Binding-site contacts:
Ligand atom C4 contacts residue ASP47 of chain 1.B at 3.5 Å.
Ligand atom C15 contacts residue THR177 of chain 1.B at 3.7 Å.
Ligand atom O1 contacts residue ALA48 of chain 1.B at 3.2 Å.
Ligand atom C14 contacts residue THR177 of chain 1.B at 3.9 Å.
Ligand atom O4 contacts residue ASN44 of chain 1.B at 3.4 Å.
Ligand atom O3 contacts residue GLY90 of chain 1.B at 3.7 Å.
Ligand atom O3 contacts residue THR177 of chain 1.B at 2.7 Å (h-bond).
Ligand atom C14 contacts residue ASP86 of chain 1.B at 3.5 Å.
Ligand atom C10 contacts residue MET91 of chain 1.B at 3.8 Å (hydrophobic).
Ligand atom C5 contacts residue ALA48 of chain 1.B at 3.7 Å (hydrophobic).
Ligand atom C18 contacts residue MET91 of chain 1.B at 3.8 Å (hydrophobic).
Ligand atom O2 contacts residue ASN44 of chain 1.B at 3.8 Å.
Ligand atom C15 contacts residue ASP86 of chain 1.B at 3.5 Å.
Ligand atom O1 contacts residue THR177 of chain 1.B at 3.6 Å.
Ligand atom C9 contacts residue MET91 of chain 1.B at 3.7 Å (hydrophobic).
Ligand atom O3 contacts residue MET91 of chain 1.B at 3.1 Å.
Ligand atom O1 contacts residue SER45 of chain 1.B at 3.7 Å.
Ligand atom CL1 contacts residue PHE131 of chain 1.B at 3.4 Å.
Ligand atom C8 contacts residue ASN44 of chain 1.B at 3.5 Å.
Ligand atom N1 contacts residue ALA48 of chain 1.B at 3.4 Å.
Ligand atom C14 contacts residue ASN44 of chain 1.B at 3.8 Å.
Ligand atom C11 contacts residue MET91 of chain 1.B at 3.5 Å (hydrophobic).
Ligand atom C7 contacts residue ALA48 of chain 1.B at 3.5 Å (hydrophobic).
Ligand atom C2 contacts residue LYS51 of chain 1.B at 3.6 Å.
Ligand atom O2 contacts residue VAL179 of chain 1.B at 3.5 Å.
Ligand atom C9 contacts residue THR177 of chain 1.B at 3.6 Å.
Ligand atom CL1 contacts residue ASN44 of chain 1.B at 3.7 Å.
Ligand atom C18 contacts residue LEU100 of chain 1.B at 3.9 Å (hydrophobic).
Ligand atom O2 contacts residue LEU41 of chain 1.B at 3.8 Å.
Ligand atom C8 contacts residue ALA48 of chain 1.B at 3.5 Å (hydrophobic).
Ligand atom C14 contacts residue SER45 of chain 1.B at 3.7 Å.
Ligand atom C3 contacts residue ILE89 of chain 1.B at 3.7 Å (hydrophobic).
Ligand atom C10 contacts residue THR177 of chain 1.B at 3.8 Å.
Ligand atom C9 contacts residue ALA48 of chain 1.B at 3.9 Å (hydrophobic).
Ligand atom C13 contacts residue ASN44 of chain 1.B at 3.6 Å.
Ligand atom O1 contacts residue ASP86 of chain 1.B at 2.7 Å (salt-bridge).
Ligand atom C6 contacts residue ALA48 of chain 1.B at 3.7 Å (hydrophobic).
Ligand atom O1 contacts residue ASN44 of chain 1.B at 3.8 Å.
Ligand atom C4 contacts residue ALA48 of chain 1.B at 3.9 Å (hydrophobic).
Ligand atom C7 contacts residue GLY90 of chain 1.B at 3.7 Å.

The small molecule below binds the protein below.
Small molecule (SMILES): CCNC(=O)[C@H]1c2ccccc2CN1C(=O)c1cc(Cl)c(O)cc1O

Sequence of chain 1.B:
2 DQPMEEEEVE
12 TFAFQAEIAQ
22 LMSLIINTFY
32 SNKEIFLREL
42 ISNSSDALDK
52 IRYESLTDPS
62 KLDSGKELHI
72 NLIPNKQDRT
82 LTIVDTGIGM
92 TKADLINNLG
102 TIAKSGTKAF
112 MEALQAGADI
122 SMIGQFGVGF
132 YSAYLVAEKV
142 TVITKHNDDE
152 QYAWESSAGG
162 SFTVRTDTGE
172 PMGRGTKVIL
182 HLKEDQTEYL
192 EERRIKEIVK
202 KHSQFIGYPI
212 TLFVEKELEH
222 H